Binding-site contacts:
Ligand atom OAI contacts residue TRP37 of chain 1.I at 3.9 Å.
Ligand atom NAR contacts residue ARG56 of chain 1.I at 3.1 Å (salt-bridge).
Ligand atom OAI contacts residue TYR61 of chain 1.I at 3.9 Å.
Ligand atom CBC contacts residue HIS64 of chain 1.I at 3.7 Å.
Ligand atom CBF contacts residue HIS59 of chain 1.I at 3.5 Å.
Ligand atom CBD contacts residue TRP66 of chain 1.I at 3.8 Å (hydrophobic).
Ligand atom CAE contacts residue TYR47 of chain 1.I at 3.7 Å (hydrophobic).
Ligand atom NAS contacts residue HIS59 of chain 1.I at 2.9 Å (h-bond).
Ligand atom NBG contacts residue TYR47 of chain 1.I at 3.6 Å.
Ligand atom C contacts residue TYR61 of chain 1.I at 3.6 Å (hydrophobic).
Ligand atom OAI contacts residue SER60 of chain 1.I at 2.8 Å (h-bond).
Ligand atom CAM contacts residue ILE58 of chain 1.I at 3.5 Å (hydrophobic).
Ligand atom CBD contacts residue TYR47 of chain 1.I at 3.5 Å (hydrophobic).
Ligand atom O contacts residue TYR61 of chain 1.I at 3.4 Å.
Ligand atom CAW contacts residue HIS59 of chain 1.I at 3.7 Å.
Ligand atom N contacts residue TYR61 of chain 1.I at 3.5 Å.
Ligand atom CAO contacts residue PRO48 of chain 1.I at 3.1 Å (hydrophobic).
Ligand atom OAG contacts residue TYR47 of chain 1.I at 2.7 Å (h-bond).
Ligand atom CAQ contacts residue TYR47 of chain 1.I at 3.5 Å (hydrophobic).
Ligand atom OAF contacts residue PHE40 of chain 1.I at 3.7 Å.
Ligand atom CAZ contacts residue TYR47 of chain 1.I at 3.8 Å (hydrophobic).
Ligand atom CBF contacts residue TYR47 of chain 1.I at 3.7 Å (hydrophobic).
Ligand atom CAO contacts residue ARG56 of chain 1.I at 3.8 Å.
Ligand atom CAN contacts residue TYR47 of chain 1.I at 3.9 Å (hydrophobic).
Ligand atom CAE contacts residue TRP37 of chain 1.I at 3.6 Å (hydrophobic).
Ligand atom CBC contacts residue TYR47 of chain 1.I at 3.8 Å (hydrophobic).
Ligand atom CBA contacts residue TYR47 of chain 1.I at 3.8 Å (hydrophobic).
Ligand atom FAJ contacts residue SER60 of chain 1.I at 3.2 Å.
Ligand atom FAJ contacts residue HIS59 of chain 1.I at 3.2 Å.
Ligand atom FAJ contacts residue TRP66 of chain 1.I at 3.3 Å.
Ligand atom NAR contacts residue PRO48 of chain 1.I at 3.8 Å.
Ligand atom CAQ contacts residue TRP37 of chain 1.I at 3.6 Å (hydrophobic).
Ligand atom OAF contacts residue TYR61 of chain 1.I at 3.5 Å.
Ligand atom CBC contacts residue TRP37 of chain 1.I at 3.9 Å (hydrophobic).
Ligand atom CAW contacts residue TYR47 of chain 1.I at 3.5 Å (hydrophobic).
Ligand atom CAV contacts residue TYR61 of chain 1.I at 3.3 Å (hydrophobic).
Ligand atom OAF contacts residue HIS64 of chain 1.I at 3.3 Å.
Ligand atom SAU contacts residue TYR47 of chain 1.I at 3.9 Å.
Ligand atom OAI contacts residue HIS64 of chain 1.I at 2.6 Å (h-bond).
Ligand atom CAA contacts residue TYR61 of chain 1.I at 3.5 Å (hydrophobic).

Sequence of chain 1.I:
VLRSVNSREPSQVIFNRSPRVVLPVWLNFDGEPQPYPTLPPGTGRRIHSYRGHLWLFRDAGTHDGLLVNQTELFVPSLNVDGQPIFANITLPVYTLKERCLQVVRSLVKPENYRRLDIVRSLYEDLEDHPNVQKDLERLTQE

A small-molecule ligand and the protein it binds are described below.
Small molecule (SMILES): CC(=O)N[C@H](C(=O)N1C[C@H](O)[C@H](F)[C@H]1C(=O)NCc1ccc(-c2scnc2C)cc1)C(C)(C)C